Binding-site contacts:
Ligand atom C4 contacts residue ASN220 of chain 2.B at 4.3 Å.
Ligand atom O6 contacts residue ASN220 of chain 2.B at 4.1 Å.
Ligand atom C7 contacts residue ASN220 of chain 2.B at 3.5 Å.
Ligand atom O7 contacts residue ASN220 of chain 2.B at 4.3 Å.
Ligand atom N2 contacts residue ASN220 of chain 2.B at 2.7 Å (h-bond).
Ligand atom C3 contacts residue ASN220 of chain 2.B at 3.8 Å.
Ligand atom C1 contacts residue ASN220 of chain 2.B at 1.4 Å.
Ligand atom C2 contacts residue ASN220 of chain 2.B at 2.4 Å.
Ligand atom C8 contacts residue ASN220 of chain 2.B at 4.1 Å.
Ligand atom O5 contacts residue ASN220 of chain 2.B at 2.5 Å (h-bond).
Ligand atom C5 contacts residue ASN220 of chain 2.B at 3.8 Å.

Sequence of chain 2.B:
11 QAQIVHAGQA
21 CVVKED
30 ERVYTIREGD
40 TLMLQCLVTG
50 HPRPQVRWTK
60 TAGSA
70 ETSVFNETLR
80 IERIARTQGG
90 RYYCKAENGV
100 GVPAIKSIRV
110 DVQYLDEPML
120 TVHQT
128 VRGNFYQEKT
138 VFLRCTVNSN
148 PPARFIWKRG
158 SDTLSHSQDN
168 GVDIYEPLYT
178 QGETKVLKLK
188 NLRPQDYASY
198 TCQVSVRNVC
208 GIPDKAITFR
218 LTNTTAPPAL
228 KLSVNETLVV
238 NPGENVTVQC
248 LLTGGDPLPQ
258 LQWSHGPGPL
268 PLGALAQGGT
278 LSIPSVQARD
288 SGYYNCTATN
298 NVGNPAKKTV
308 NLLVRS

The small molecule below binds the protein below.
Small molecule (SMILES): CC(=O)N[C@@H]1[C@@H](O)[C@H](O)[C@@H](CO)O[C@H]1O